Binding-site contacts:
Ligand atom O15 contacts residue MET161 of chain 3.A at 3.9 Å.
Ligand atom C17 contacts residue ILE215 of chain 3.A at 3.6 Å (hydrophobic).
Ligand atom C5 contacts residue GLY96 of chain 3.A at 3.5 Å.
Ligand atom C19 contacts residue TYR158 of chain 3.A at 3.5 Å (hydrophobic).
Ligand atom C4 contacts residue NAD1 of chain 3.B at 3.7 Å.
Ligand atom O14 contacts residue MET199 of chain 3.A at 3.4 Å (h-bond).
Ligand atom N13 contacts residue MET199 of chain 3.A at 3.5 Å.
Ligand atom C19 contacts residue ILE215 of chain 3.A at 3.7 Å (hydrophobic).
Ligand atom C19 contacts residue ALA157 of chain 3.A at 3.9 Å (hydrophobic).
Ligand atom C3 contacts residue NAD1 of chain 3.B at 3.7 Å.
Ligand atom C20 contacts residue TYR158 of chain 3.A at 3.8 Å (hydrophobic).
Ligand atom C21 contacts residue TYR158 of chain 3.A at 3.8 Å (hydrophobic).
Ligand atom C1 contacts residue PHE97 of chain 3.A at 3.9 Å (hydrophobic).
Ligand atom BR1 contacts residue GLY104 of chain 3.A at 3.8 Å.
Ligand atom C19 contacts residue PRO156 of chain 3.A at 3.6 Å (hydrophobic).
Ligand atom BR1 contacts residue ALA157 of chain 3.A at 3.6 Å.
Ligand atom C18 contacts residue ILE215 of chain 3.A at 3.5 Å (hydrophobic).
Ligand atom C7 contacts residue TYR158 of chain 3.A at 3.5 Å (hydrophobic).
Ligand atom C8 contacts residue TYR158 of chain 3.A at 3.7 Å (hydrophobic).
Ligand atom N11 contacts residue NAD1 of chain 3.B at 3.8 Å.
Ligand atom C10 contacts residue NAD1 of chain 3.B at 3.7 Å.
Ligand atom C12 contacts residue TYR158 of chain 3.A at 3.8 Å (hydrophobic).
Ligand atom O14 contacts residue TYR158 of chain 3.A at 3.8 Å.
Ligand atom O15 contacts residue TYR158 of chain 3.A at 2.6 Å (h-bond).
Ligand atom C9 contacts residue MET199 of chain 3.A at 3.4 Å (hydrophobic).
Ligand atom C12 contacts residue MET199 of chain 3.A at 3.2 Å (hydrophobic).
Ligand atom C21 contacts residue LEU218 of chain 3.A at 3.9 Å (hydrophobic).
Ligand atom C7 contacts residue NAD1 of chain 3.B at 3.4 Å.
Ligand atom C5 contacts residue NAD1 of chain 3.B at 3.8 Å.
Ligand atom O15 contacts residue NAD1 of chain 3.B at 2.7 Å (h-bond).
Ligand atom BR1 contacts residue MET103 of chain 3.A at 3.9 Å.
Ligand atom O14 contacts residue MET103 of chain 3.A at 3.3 Å.
Ligand atom C10 contacts residue MET199 of chain 3.A at 3.6 Å (hydrophobic).
Ligand atom C22 contacts residue MET199 of chain 3.A at 3.9 Å (hydrophobic).
Ligand atom C6 contacts residue GLY96 of chain 3.A at 3.5 Å.
Ligand atom C17 contacts residue MET103 of chain 3.A at 3.7 Å (hydrophobic).
Ligand atom C17 contacts residue TYR158 of chain 3.A at 3.7 Å (hydrophobic).
Ligand atom C22 contacts residue TYR158 of chain 3.A at 3.6 Å (hydrophobic).
Ligand atom C8 contacts residue NAD1 of chain 3.B at 3.4 Å.
Ligand atom C9 contacts residue NAD1 of chain 3.B at 3.6 Å.

A small-molecule ligand and the protein it binds are described below.
Small molecule (SMILES): O=C(Nc1cccc(Br)c1)[C@H]1CC(=O)N(C2CCCCC2)C1

Sequence of chain 3.A:
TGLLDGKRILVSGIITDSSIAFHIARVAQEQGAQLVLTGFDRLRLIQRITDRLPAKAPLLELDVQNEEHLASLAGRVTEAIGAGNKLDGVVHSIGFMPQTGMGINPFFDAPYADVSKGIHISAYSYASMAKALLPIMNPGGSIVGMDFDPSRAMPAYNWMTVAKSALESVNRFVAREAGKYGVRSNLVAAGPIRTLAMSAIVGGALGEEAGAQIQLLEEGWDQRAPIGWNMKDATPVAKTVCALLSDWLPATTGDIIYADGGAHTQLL